Sequence of chain 1.A:
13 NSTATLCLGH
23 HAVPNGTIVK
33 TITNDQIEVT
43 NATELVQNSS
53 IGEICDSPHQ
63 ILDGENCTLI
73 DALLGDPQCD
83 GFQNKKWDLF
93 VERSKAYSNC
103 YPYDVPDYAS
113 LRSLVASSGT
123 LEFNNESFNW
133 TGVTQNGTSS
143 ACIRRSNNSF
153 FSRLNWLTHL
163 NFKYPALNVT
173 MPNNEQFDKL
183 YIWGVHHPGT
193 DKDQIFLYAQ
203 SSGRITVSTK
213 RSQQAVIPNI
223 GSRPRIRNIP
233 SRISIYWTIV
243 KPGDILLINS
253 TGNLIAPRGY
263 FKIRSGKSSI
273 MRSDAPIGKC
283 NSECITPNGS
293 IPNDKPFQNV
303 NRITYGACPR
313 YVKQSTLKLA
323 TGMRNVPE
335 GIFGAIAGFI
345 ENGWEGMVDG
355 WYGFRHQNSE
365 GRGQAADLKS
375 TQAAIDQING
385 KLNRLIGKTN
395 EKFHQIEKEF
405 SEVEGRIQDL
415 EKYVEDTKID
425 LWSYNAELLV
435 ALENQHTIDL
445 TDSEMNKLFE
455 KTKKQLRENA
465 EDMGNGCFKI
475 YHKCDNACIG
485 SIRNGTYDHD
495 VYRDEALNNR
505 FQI

A protein and the small-molecule ligand that binds it are described below.
Small molecule (SMILES): CC(=O)N[C@@H]1[C@@H](O)[C@H](O)[C@@H](CO)O[C@H]1O

Binding-site contacts:
Ligand atom C5 contacts residue SER485 of chain 1.A at 4.3 Å.
Ligand atom O6 contacts residue GLY484 of chain 1.A at 4.5 Å.
Ligand atom C5 contacts residue THR490 of chain 1.A at 4.5 Å.
Ligand atom C5 contacts residue GLY484 of chain 1.A at 4.5 Å.
Ligand atom C2 contacts residue ASN488 of chain 1.A at 2.1 Å.
Ligand atom C1 contacts residue THR490 of chain 1.A at 3.4 Å.
Ligand atom C5 contacts residue ASN488 of chain 1.A at 3.6 Å.
Ligand atom C1 contacts residue GLY484 of chain 1.A at 4.2 Å.
Ligand atom O3 contacts residue ASN488 of chain 1.A at 4.3 Å.
Ligand atom C7 contacts residue ASN488 of chain 1.A at 3.0 Å.
Ligand atom O5 contacts residue ASN488 of chain 1.A at 2.4 Å (h-bond).
Ligand atom O7 contacts residue ASN488 of chain 1.A at 2.9 Å (h-bond).
Ligand atom C1 contacts residue ASN488 of chain 1.A at 1.4 Å.
Ligand atom C4 contacts residue ASN488 of chain 1.A at 4.0 Å.
Ligand atom O5 contacts residue SER485 of chain 1.A at 3.9 Å.
Ligand atom O6 contacts residue ALA481 of chain 1.A at 4.3 Å.
Ligand atom C8 contacts residue ASN488 of chain 1.A at 4.3 Å.
Ligand atom N2 contacts residue THR490 of chain 1.A at 3.9 Å.
Ligand atom C3 contacts residue ASN488 of chain 1.A at 3.5 Å.
Ligand atom C6 contacts residue SER485 of chain 1.A at 4.0 Å.
Ligand atom C5 contacts residue ALA481 of chain 1.A at 4.4 Å (hydrophobic).
Ligand atom C8 contacts residue THR490 of chain 1.A at 4.2 Å.
Ligand atom C6 contacts residue GLY484 of chain 1.A at 4.1 Å.
Ligand atom O5 contacts residue THR490 of chain 1.A at 4.1 Å.
Ligand atom C7 contacts residue THR490 of chain 1.A at 4.3 Å.
Ligand atom N2 contacts residue ASN488 of chain 1.A at 2.6 Å (h-bond).
Ligand atom O5 contacts residue GLY484 of chain 1.A at 3.7 Å.
Ligand atom C6 contacts residue ALA481 of chain 1.A at 3.4 Å (hydrophobic).
Ligand atom C1 contacts residue SER485 of chain 1.A at 4.3 Å.
Ligand atom C2 contacts residue THR490 of chain 1.A at 4.5 Å.